Sequence of chain 1.D:
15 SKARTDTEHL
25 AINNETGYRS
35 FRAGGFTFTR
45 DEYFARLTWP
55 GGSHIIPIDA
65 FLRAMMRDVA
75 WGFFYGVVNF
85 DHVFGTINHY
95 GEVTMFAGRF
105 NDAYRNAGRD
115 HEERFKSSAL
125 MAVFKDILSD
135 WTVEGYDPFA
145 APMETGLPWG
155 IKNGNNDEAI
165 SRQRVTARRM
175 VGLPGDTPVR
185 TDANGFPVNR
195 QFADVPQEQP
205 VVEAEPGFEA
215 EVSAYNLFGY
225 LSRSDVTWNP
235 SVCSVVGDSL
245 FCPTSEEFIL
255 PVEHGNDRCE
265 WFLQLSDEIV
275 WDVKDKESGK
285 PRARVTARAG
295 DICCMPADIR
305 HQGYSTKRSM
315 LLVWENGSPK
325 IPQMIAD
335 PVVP

This small molecule binds to this protein.
Small molecule (SMILES): Cc1cc(O)ccc1O

Binding-site contacts:
Ligand atom O9 contacts residue GLU250 of chain 1.D at 2.7 Å (salt-bridge).
Ligand atom O1 contacts residue LEU254 of chain 1.D at 4.1 Å.
Ligand atom O9 contacts residue TRP232 of chain 1.D at 3.1 Å.
Ligand atom O1 contacts residue HIS305 of chain 1.D at 3.1 Å (h-bond).
Ligand atom C3 contacts residue PRO234 of chain 1.D at 3.5 Å (hydrophobic).
Ligand atom C5 contacts residue TRP275 of chain 1.D at 4.0 Å (hydrophobic).
Ligand atom C5 contacts residue VAL317 of chain 1.D at 3.7 Å (hydrophobic).
Ligand atom O1 contacts residue GLU264 of chain 1.D at 3.6 Å (salt-bridge).
Ligand atom C7 contacts residue HIS258 of chain 1.D at 4.1 Å.
Ligand atom C6 contacts residue FE1 of chain 1.K at 4.0 Å.
Ligand atom C5 contacts residue LEU315 of chain 1.D at 3.9 Å (hydrophobic).
Ligand atom C6 contacts residue VAL317 of chain 1.D at 3.9 Å (hydrophobic).
Ligand atom C3 contacts residue TRP75 of chain 1.D at 3.7 Å (hydrophobic).
Ligand atom O1 contacts residue PHE266 of chain 1.D at 4.0 Å.
Ligand atom C4 contacts residue TRP232 of chain 1.D at 3.9 Å (hydrophobic).
Ligand atom C7 contacts residue LEU254 of chain 1.D at 4.1 Å (hydrophobic).
Ligand atom O9 contacts residue ASN233 of chain 1.D at 3.4 Å (h-bond).
Ligand atom C4 contacts residue LEU254 of chain 1.D at 3.9 Å (hydrophobic).
Ligand atom C3 contacts residue LEU254 of chain 1.D at 3.5 Å (hydrophobic).
Ligand atom O9 contacts residue THR248 of chain 1.D at 3.7 Å.
Ligand atom C4 contacts residue PRO234 of chain 1.D at 3.5 Å (hydrophobic).
Ligand atom C5 contacts residue PRO234 of chain 1.D at 4.1 Å (hydrophobic).
Ligand atom C7 contacts residue FE1 of chain 1.K at 4.0 Å.
Ligand atom C1 contacts residue LEU254 of chain 1.D at 3.9 Å (hydrophobic).
Ligand atom C4 contacts residue GLU250 of chain 1.D at 3.4 Å.
Ligand atom C2 contacts residue LEU254 of chain 1.D at 3.7 Å (hydrophobic).
Ligand atom C6 contacts residue TRP275 of chain 1.D at 3.7 Å (hydrophobic).
Ligand atom C5 contacts residue TRP232 of chain 1.D at 4.0 Å (hydrophobic).
Ligand atom C7 contacts residue TRP75 of chain 1.D at 3.2 Å (hydrophobic).
Ligand atom C2 contacts residue TRP75 of chain 1.D at 4.0 Å (hydrophobic).
Ligand atom C1 contacts residue FE1 of chain 1.K at 3.2 Å.
Ligand atom C6 contacts residue PHE266 of chain 1.D at 3.7 Å (hydrophobic).
Ligand atom O1 contacts residue FE1 of chain 1.K at 1.9 Å.
Ligand atom C2 contacts residue PRO234 of chain 1.D at 4.2 Å (hydrophobic).
Ligand atom C2 contacts residue FE1 of chain 1.K at 4.0 Å.
Ligand atom C2 contacts residue PHE78 of chain 1.D at 4.1 Å (hydrophobic).
Ligand atom O9 contacts residue PRO234 of chain 1.D at 3.4 Å.
Ligand atom O1 contacts residue HIS258 of chain 1.D at 3.4 Å (h-bond).
Ligand atom C5 contacts residue GLU250 of chain 1.D at 3.3 Å.
Ligand atom C7 contacts residue PHE78 of chain 1.D at 3.1 Å (hydrophobic).